The small molecule below binds the protein below.
Small molecule (SMILES): Cn1c(=O)c2c(nc(N3CCC[C@@H](N)C3)n2Cc2ccccc2Br)n(C)c1=O

Sequence of chain 1.C:
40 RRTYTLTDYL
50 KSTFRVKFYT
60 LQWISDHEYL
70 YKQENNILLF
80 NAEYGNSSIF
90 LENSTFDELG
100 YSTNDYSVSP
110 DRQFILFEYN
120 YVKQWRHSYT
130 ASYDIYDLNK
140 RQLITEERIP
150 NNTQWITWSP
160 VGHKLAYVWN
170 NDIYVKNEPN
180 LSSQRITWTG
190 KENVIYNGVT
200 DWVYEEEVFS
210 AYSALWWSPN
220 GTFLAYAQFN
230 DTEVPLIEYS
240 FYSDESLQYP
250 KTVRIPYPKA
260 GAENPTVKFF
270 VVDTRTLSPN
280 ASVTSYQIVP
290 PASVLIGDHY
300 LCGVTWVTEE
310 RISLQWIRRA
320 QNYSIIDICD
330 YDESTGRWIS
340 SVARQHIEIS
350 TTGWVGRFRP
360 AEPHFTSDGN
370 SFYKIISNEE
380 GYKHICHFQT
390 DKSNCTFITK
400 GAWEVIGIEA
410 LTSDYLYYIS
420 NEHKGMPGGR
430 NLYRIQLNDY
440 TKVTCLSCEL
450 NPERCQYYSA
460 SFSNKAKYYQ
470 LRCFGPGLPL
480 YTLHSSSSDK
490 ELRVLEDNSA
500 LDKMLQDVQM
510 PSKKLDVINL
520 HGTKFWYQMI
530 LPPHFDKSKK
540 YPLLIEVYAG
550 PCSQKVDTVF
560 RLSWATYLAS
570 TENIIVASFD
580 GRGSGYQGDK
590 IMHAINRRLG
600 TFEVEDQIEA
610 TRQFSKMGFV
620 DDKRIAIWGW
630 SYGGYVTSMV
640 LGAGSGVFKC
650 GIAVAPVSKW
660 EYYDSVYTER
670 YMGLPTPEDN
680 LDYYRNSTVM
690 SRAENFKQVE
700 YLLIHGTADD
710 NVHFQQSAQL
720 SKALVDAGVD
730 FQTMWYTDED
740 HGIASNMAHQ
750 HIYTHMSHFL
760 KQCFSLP

Binding-site contacts:
Ligand atom C24 contacts residue SER281 of chain 1.C at 3.6 Å.
Ligand atom C4 contacts residue SER281 of chain 1.C at 4.1 Å.
Ligand atom O12 contacts residue TRP187 of chain 1.C at 3.9 Å.
Ligand atom C17 contacts residue TRP187 of chain 1.C at 3.7 Å (hydrophobic).
Ligand atom C2 contacts residue TRP187 of chain 1.C at 3.4 Å (hydrophobic).
Ligand atom C3 contacts residue TRP187 of chain 1.C at 3.6 Å (hydrophobic).
Ligand atom C6 contacts residue SER281 of chain 1.C at 4.5 Å.
Ligand atom C22 contacts residue SER281 of chain 1.C at 3.9 Å.
Ligand atom O25 contacts residue TRP187 of chain 1.C at 4.2 Å.
Ligand atom N8 contacts residue TRP187 of chain 1.C at 4.0 Å.
Ligand atom C21 contacts residue TRP187 of chain 1.C at 4.0 Å (hydrophobic).
Ligand atom C19 contacts residue VAL282 of chain 1.C at 3.7 Å (hydrophobic).
Ligand atom BR contacts residue ALA280 of chain 1.C at 3.4 Å.
Ligand atom C9 contacts residue SER281 of chain 1.C at 3.7 Å.
Ligand atom C18 contacts residue TRP187 of chain 1.C at 3.8 Å (hydrophobic).
Ligand atom N10 contacts residue TRP187 of chain 1.C at 3.5 Å.
Ligand atom BR contacts residue SER281 of chain 1.C at 4.3 Å.
Ligand atom BR contacts residue PRO278 of chain 1.C at 3.9 Å.
Ligand atom C5 contacts residue TRP187 of chain 1.C at 3.6 Å (hydrophobic).
Ligand atom C9 contacts residue ALA280 of chain 1.C at 4.5 Å (hydrophobic).
Ligand atom C15 contacts residue SER281 of chain 1.C at 3.8 Å.
Ligand atom C14 contacts residue TRP187 of chain 1.C at 3.1 Å (hydrophobic).
Ligand atom C22 contacts residue ALA280 of chain 1.C at 4.2 Å (hydrophobic).
Ligand atom BR contacts residue ASN279 of chain 1.C at 4.2 Å.
Ligand atom N1 contacts residue TRP187 of chain 1.C at 3.5 Å.
Ligand atom O12 contacts residue SER281 of chain 1.C at 3.4 Å.
Ligand atom C15 contacts residue ALA280 of chain 1.C at 4.0 Å (hydrophobic).
Ligand atom C6 contacts residue TRP187 of chain 1.C at 3.5 Å (hydrophobic).
Ligand atom C22 contacts residue ASN279 of chain 1.C at 4.5 Å.
Ligand atom O12 contacts residue VAL282 of chain 1.C at 2.8 Å (h-bond).
Ligand atom C28 contacts residue SER281 of chain 1.C at 4.0 Å.
Ligand atom N7 contacts residue TRP187 of chain 1.C at 3.5 Å.
Ligand atom C19 contacts residue TRP187 of chain 1.C at 4.3 Å (hydrophobic).
Ligand atom C4 contacts residue TRP187 of chain 1.C at 3.9 Å (hydrophobic).
Ligand atom C6 contacts residue VAL282 of chain 1.C at 4.0 Å (hydrophobic).
Ligand atom C16 contacts residue SER281 of chain 1.C at 3.6 Å.
Ligand atom N11 contacts residue TRP187 of chain 1.C at 3.6 Å.